Binding-site contacts:
Ligand atom C2 contacts residue ASN185 of chain 1.A at 2.5 Å.
Ligand atom C1 contacts residue ASP157 of chain 1.A at 3.9 Å.
Ligand atom C8 contacts residue LYS413 of chain 1.A at 4.3 Å.
Ligand atom C3 contacts residue THR412 of chain 1.A at 4.5 Å.
Ligand atom O3 contacts residue ASP157 of chain 1.A at 4.2 Å.
Ligand atom C1 contacts residue ASN185 of chain 1.A at 1.3 Å.
Ligand atom C8 contacts residue ASP157 of chain 1.A at 4.0 Å.
Ligand atom C6 contacts residue LYS413 of chain 1.A at 4.2 Å.
Ligand atom C7 contacts residue ASN185 of chain 1.A at 3.6 Å.
Ligand atom O5 contacts residue ASP195 of chain 1.A at 4.4 Å.
Ligand atom N2 contacts residue ASP157 of chain 1.A at 3.0 Å (salt-bridge).
Ligand atom O7 contacts residue ASN185 of chain 1.A at 3.9 Å.
Ligand atom C5 contacts residue ASN185 of chain 1.A at 3.6 Å.
Ligand atom C8 contacts residue THR187 of chain 1.A at 3.1 Å.
Ligand atom C7 contacts residue THR412 of chain 1.A at 4.1 Å.
Ligand atom C7 contacts residue THR187 of chain 1.A at 4.0 Å.
Ligand atom C7 contacts residue LYS413 of chain 1.A at 3.7 Å.
Ligand atom O7 contacts residue THR412 of chain 1.A at 3.4 Å.
Ligand atom O7 contacts residue LYS413 of chain 1.A at 2.6 Å (salt-bridge).
Ligand atom C2 contacts residue THR412 of chain 1.A at 4.4 Å.
Ligand atom C3 contacts residue ASP157 of chain 1.A at 3.6 Å.
Ligand atom O7 contacts residue THR187 of chain 1.A at 3.6 Å.
Ligand atom C3 contacts residue ASN185 of chain 1.A at 3.8 Å.
Ligand atom C7 contacts residue ASP157 of chain 1.A at 4.0 Å.
Ligand atom O3 contacts residue THR412 of chain 1.A at 3.7 Å.
Ligand atom C2 contacts residue ASP157 of chain 1.A at 3.7 Å.
Ligand atom C4 contacts residue ASN185 of chain 1.A at 4.2 Å.
Ligand atom C8 contacts residue ASN185 of chain 1.A at 3.9 Å.
Ligand atom N2 contacts residue ASN185 of chain 1.A at 2.9 Å (h-bond).
Ligand atom O5 contacts residue ASN185 of chain 1.A at 2.4 Å (h-bond).

The small molecule below binds the protein below.
Small molecule (SMILES): CC(=O)N[C@H]1[C@H](O[C@H]2[C@H](O)[C@@H](NC(C)=O)CO[C@@H]2CO)O[C@H](CO)[C@@H](O)[C@@H]1O

Sequence of chain 1.A:
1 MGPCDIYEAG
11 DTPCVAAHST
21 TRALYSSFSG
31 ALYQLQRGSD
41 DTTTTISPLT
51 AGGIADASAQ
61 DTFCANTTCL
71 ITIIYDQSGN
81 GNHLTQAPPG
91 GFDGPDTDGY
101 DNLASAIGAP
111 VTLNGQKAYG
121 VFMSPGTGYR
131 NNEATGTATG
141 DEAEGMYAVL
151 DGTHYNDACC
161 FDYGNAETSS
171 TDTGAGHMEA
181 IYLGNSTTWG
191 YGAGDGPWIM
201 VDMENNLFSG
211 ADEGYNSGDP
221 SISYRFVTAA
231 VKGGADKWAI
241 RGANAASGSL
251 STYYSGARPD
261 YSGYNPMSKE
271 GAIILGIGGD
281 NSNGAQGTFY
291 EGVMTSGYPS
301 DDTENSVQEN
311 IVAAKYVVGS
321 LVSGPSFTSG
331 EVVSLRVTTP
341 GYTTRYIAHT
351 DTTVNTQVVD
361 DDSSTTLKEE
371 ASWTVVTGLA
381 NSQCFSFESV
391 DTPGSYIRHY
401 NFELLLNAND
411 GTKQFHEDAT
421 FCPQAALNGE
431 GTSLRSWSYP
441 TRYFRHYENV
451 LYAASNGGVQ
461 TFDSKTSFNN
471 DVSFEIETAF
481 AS